The small molecule below binds the protein below.
Small molecule (SMILES): Cc1[nH]ncc1-c1ccccc1Cl

Binding-site contacts:
Ligand atom CL1 contacts residue PHE46 of chain 1.A at 4.3 Å.
Ligand atom C10 contacts residue 1WC1 of chain 1.D at 4.4 Å.
Ligand atom C10 contacts residue ARG177 of chain 1.A at 3.6 Å.
Ligand atom C12 contacts residue 1WC1 of chain 1.D at 4.0 Å.
Ligand atom C7 contacts residue ALA101 of chain 1.A at 4.4 Å (hydrophobic).
Ligand atom CL1 contacts residue 1WC1 of chain 1.C at 3.7 Å.
Ligand atom C11 contacts residue 1WC1 of chain 1.D at 4.3 Å.
Ligand atom N3 contacts residue ALA101 of chain 1.A at 3.9 Å.
Ligand atom C6 contacts residue ASP100 of chain 1.A at 3.9 Å.
Ligand atom C11 contacts residue PHE337 of chain 1.A at 4.2 Å (hydrophobic).
Ligand atom C1 contacts residue GLN180 of chain 1.A at 3.4 Å.
Ligand atom C13 contacts residue PHE46 of chain 1.A at 4.1 Å (hydrophobic).
Ligand atom C9 contacts residue 1WC1 of chain 1.D at 4.2 Å.
Ligand atom C11 contacts residue PHE339 of chain 1.A at 3.8 Å (hydrophobic).
Ligand atom CL1 contacts residue ALA98 of chain 1.A at 3.8 Å.
Ligand atom N3 contacts residue ASP100 of chain 1.A at 3.8 Å.
Ligand atom N5 contacts residue ALA101 of chain 1.A at 3.8 Å.
Ligand atom CL1 contacts residue 1WC1 of chain 1.D at 3.9 Å.
Ligand atom C2 contacts residue ASP48 of chain 1.A at 4.0 Å.
Ligand atom C7 contacts residue 1WC1 of chain 1.D at 4.3 Å.
Ligand atom C12 contacts residue PHE337 of chain 1.A at 3.7 Å (hydrophobic).
Ligand atom N3 contacts residue ASP48 of chain 1.A at 3.2 Å (salt-bridge).
Ligand atom C8 contacts residue 1WC1 of chain 1.D at 3.9 Å.
Ligand atom N5 contacts residue ASP100 of chain 1.A at 3.0 Å (salt-bridge).
Ligand atom C2 contacts residue ALA101 of chain 1.A at 4.1 Å (hydrophobic).
Ligand atom N5 contacts residue ALA98 of chain 1.A at 3.9 Å.
Ligand atom C11 contacts residue ARG177 of chain 1.A at 3.7 Å.
Ligand atom N3 contacts residue 1WC1 of chain 1.D at 4.3 Å.
Ligand atom N5 contacts residue ASP48 of chain 1.A at 4.2 Å.
Ligand atom N5 contacts residue GLY99 of chain 1.A at 4.0 Å.
Ligand atom C1 contacts residue PHE46 of chain 1.A at 3.8 Å (hydrophobic).
Ligand atom C12 contacts residue PHE339 of chain 1.A at 3.6 Å (hydrophobic).
Ligand atom C13 contacts residue 1WC1 of chain 1.D at 3.8 Å.
Ligand atom C6 contacts residue GLY99 of chain 1.A at 4.2 Å.
Ligand atom C6 contacts residue ALA98 of chain 1.A at 3.9 Å (hydrophobic).
Ligand atom C6 contacts residue ALA101 of chain 1.A at 4.3 Å (hydrophobic).
Ligand atom N5 contacts residue 1WC1 of chain 1.D at 3.5 Å.
Ligand atom C6 contacts residue 1WC1 of chain 1.D at 3.8 Å.
Ligand atom C1 contacts residue ASP48 of chain 1.A at 3.7 Å.
Ligand atom C8 contacts residue PHE46 of chain 1.A at 4.2 Å (hydrophobic).

Sequence of chain 1.A:
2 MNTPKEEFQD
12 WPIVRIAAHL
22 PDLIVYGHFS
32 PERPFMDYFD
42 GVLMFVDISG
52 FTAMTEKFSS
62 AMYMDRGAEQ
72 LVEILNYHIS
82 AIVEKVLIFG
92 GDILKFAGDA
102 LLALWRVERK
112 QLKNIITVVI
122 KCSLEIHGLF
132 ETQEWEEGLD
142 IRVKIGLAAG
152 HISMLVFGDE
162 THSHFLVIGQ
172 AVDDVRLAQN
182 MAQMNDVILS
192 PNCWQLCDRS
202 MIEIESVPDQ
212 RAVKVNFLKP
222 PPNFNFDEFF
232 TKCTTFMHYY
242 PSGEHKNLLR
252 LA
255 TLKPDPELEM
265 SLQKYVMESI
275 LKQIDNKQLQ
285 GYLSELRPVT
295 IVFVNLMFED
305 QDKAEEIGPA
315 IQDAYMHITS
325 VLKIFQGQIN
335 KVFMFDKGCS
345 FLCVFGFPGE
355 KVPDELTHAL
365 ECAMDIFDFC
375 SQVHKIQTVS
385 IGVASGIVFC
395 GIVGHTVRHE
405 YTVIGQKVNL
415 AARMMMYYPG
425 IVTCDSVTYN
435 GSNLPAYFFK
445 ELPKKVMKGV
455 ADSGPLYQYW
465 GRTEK